This protein binds this small molecule.
Small molecule (SMILES): CC(=O)N[C@@H]1[C@@H](O)[C@H](O)[C@@H](CO)O[C@H]1O

Sequence of chain 57.E:
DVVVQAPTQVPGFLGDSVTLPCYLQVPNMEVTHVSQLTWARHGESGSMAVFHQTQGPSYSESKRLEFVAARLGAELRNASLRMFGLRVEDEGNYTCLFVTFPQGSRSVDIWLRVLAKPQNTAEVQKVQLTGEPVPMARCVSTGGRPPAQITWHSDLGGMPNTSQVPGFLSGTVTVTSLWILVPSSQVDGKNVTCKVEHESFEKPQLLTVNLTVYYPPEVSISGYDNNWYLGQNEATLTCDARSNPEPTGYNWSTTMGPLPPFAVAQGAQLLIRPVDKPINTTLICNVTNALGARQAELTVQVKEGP

Binding-site contacts:
Ligand atom C1 contacts residue ASN313 of chain 57.E at 1.4 Å.
Ligand atom O5 contacts residue ASN313 of chain 57.E at 2.3 Å (h-bond).
Ligand atom O7 contacts residue GLN322 of chain 57.E at 4.4 Å.
Ligand atom C6 contacts residue THR315 of chain 57.E at 3.8 Å.
Ligand atom C5 contacts residue THR315 of chain 57.E at 4.0 Å.
Ligand atom O5 contacts residue THR315 of chain 57.E at 3.9 Å.
Ligand atom C8 contacts residue GLN322 of chain 57.E at 3.2 Å.
Ligand atom O7 contacts residue ASN313 of chain 57.E at 3.6 Å.
Ligand atom C3 contacts residue ASN313 of chain 57.E at 3.8 Å.
Ligand atom N2 contacts residue ASN313 of chain 57.E at 3.0 Å (h-bond).
Ligand atom C2 contacts residue ASN313 of chain 57.E at 2.4 Å.
Ligand atom C5 contacts residue ASN313 of chain 57.E at 3.6 Å.
Ligand atom C7 contacts residue ASN313 of chain 57.E at 3.5 Å.
Ligand atom C4 contacts residue ASN313 of chain 57.E at 4.2 Å.
Ligand atom N2 contacts residue GLN322 of chain 57.E at 4.5 Å.
Ligand atom C7 contacts residue GLN322 of chain 57.E at 3.9 Å.